Binding-site contacts:
Ligand atom N1 contacts residue TYR98 of chain 1.A at 3.5 Å.
Ligand atom C22 contacts residue PRO45 of chain 1.A at 3.4 Å (hydrophobic).
Ligand atom C8 contacts residue PRO41 of chain 1.A at 3.3 Å (hydrophobic).
Ligand atom C13 contacts residue LEU51 of chain 1.A at 3.7 Å (hydrophobic).
Ligand atom C10 contacts residue PHE42 of chain 1.A at 3.6 Å (hydrophobic).
Ligand atom F31 contacts residue ASP104 of chain 1.A at 3.0 Å.
Ligand atom N1 contacts residue ASN99 of chain 1.A at 3.0 Å (h-bond).
Ligand atom C5 contacts residue ILE105 of chain 1.A at 3.7 Å (hydrophobic).
Ligand atom C15 contacts residue TRP40 of chain 1.A at 3.8 Å (hydrophobic).
Ligand atom C6 contacts residue ASN99 of chain 1.A at 3.7 Å.
Ligand atom C22 contacts residue VAL46 of chain 1.A at 4.0 Å (hydrophobic).
Ligand atom C7 contacts residue ILE105 of chain 1.A at 3.8 Å (hydrophobic).
Ligand atom C9 contacts residue ILE105 of chain 1.A at 3.7 Å (hydrophobic).
Ligand atom N16 contacts residue LEU51 of chain 1.A at 3.5 Å.
Ligand atom C12 contacts residue LEU51 of chain 1.A at 3.5 Å (hydrophobic).
Ligand atom C7 contacts residue LEU51 of chain 1.A at 3.9 Å (hydrophobic).
Ligand atom C27 contacts residue ASP104 of chain 1.A at 4.0 Å.
Ligand atom C6 contacts residue ILE105 of chain 1.A at 3.9 Å (hydrophobic).
Ligand atom C15 contacts residue LEU51 of chain 1.A at 3.5 Å (hydrophobic).
Ligand atom C3 contacts residue LEU51 of chain 1.A at 4.0 Å (hydrophobic).
Ligand atom F30 contacts residue PRO41 of chain 1.A at 3.2 Å.
Ligand atom O24 contacts residue LEU51 of chain 1.A at 3.4 Å.
Ligand atom C17 contacts residue LEU51 of chain 1.A at 3.8 Å (hydrophobic).
Ligand atom C13 contacts residue PRO41 of chain 1.A at 3.9 Å (hydrophobic).
Ligand atom N4 contacts residue ILE105 of chain 1.A at 3.9 Å.
Ligand atom C3 contacts residue LEU53 of chain 1.A at 3.9 Å (hydrophobic).
Ligand atom N2 contacts residue ASN99 of chain 1.A at 3.6 Å (h-bond).
Ligand atom C29 contacts residue ILE105 of chain 1.A at 3.8 Å (hydrophobic).
Ligand atom C8 contacts residue ILE105 of chain 1.A at 3.6 Å (hydrophobic).
Ligand atom O11 contacts residue TYR56 of chain 1.A at 3.9 Å.
Ligand atom O11 contacts residue ASN99 of chain 1.A at 3.2 Å (h-bond).
Ligand atom F30 contacts residue TRP40 of chain 1.A at 3.3 Å.
Ligand atom C29 contacts residue TRP40 of chain 1.A at 4.0 Å (hydrophobic).
Ligand atom C12 contacts residue PRO41 of chain 1.A at 4.0 Å (hydrophobic).
Ligand atom O24 contacts residue ASP47 of chain 1.A at 3.6 Å.
Ligand atom N2 contacts residue LEU53 of chain 1.A at 3.7 Å.
Ligand atom C22 contacts residue GLN44 of chain 1.A at 3.4 Å.
Ligand atom C22 contacts residue PRO41 of chain 1.A at 3.8 Å (hydrophobic).
Ligand atom C14 contacts residue LEU51 of chain 1.A at 3.8 Å (hydrophobic).
Ligand atom F30 contacts residue ILE105 of chain 1.A at 3.4 Å.

Sequence of chain 1.A:
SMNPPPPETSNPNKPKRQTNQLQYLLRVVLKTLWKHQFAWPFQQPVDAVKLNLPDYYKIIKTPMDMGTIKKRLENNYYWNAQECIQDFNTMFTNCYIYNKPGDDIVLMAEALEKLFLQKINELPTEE

This small molecule binds to this protein.
Small molecule (SMILES): Cc1cc(-c2cc(CS(C)(=O)=O)cnc2Oc2ccc(F)cc2F)n2cn[nH]c(=O)c12